Binding-site contacts:
Ligand atom C5 contacts residue ASN621 of chain 1.A at 3.6 Å.
Ligand atom N2 contacts residue ASN621 of chain 1.A at 3.3 Å (h-bond).
Ligand atom C8 contacts residue GLN649 of chain 1.A at 4.3 Å.
Ligand atom O7 contacts residue VAL620 of chain 1.A at 4.4 Å.
Ligand atom C2 contacts residue ASN621 of chain 1.A at 2.5 Å.
Ligand atom C3 contacts residue ASN621 of chain 1.A at 3.6 Å.
Ligand atom O7 contacts residue ASN621 of chain 1.A at 3.6 Å (h-bond).
Ligand atom C7 contacts residue ASN621 of chain 1.A at 3.5 Å.
Ligand atom O3 contacts residue ASN621 of chain 1.A at 3.7 Å.
Ligand atom O5 contacts residue ASN621 of chain 1.A at 2.4 Å (h-bond).
Ligand atom C8 contacts residue ASN621 of chain 1.A at 4.3 Å.
Ligand atom C4 contacts residue ASN621 of chain 1.A at 4.2 Å.
Ligand atom C1 contacts residue ASN621 of chain 1.A at 1.4 Å.

Sequence of chain 1.A:
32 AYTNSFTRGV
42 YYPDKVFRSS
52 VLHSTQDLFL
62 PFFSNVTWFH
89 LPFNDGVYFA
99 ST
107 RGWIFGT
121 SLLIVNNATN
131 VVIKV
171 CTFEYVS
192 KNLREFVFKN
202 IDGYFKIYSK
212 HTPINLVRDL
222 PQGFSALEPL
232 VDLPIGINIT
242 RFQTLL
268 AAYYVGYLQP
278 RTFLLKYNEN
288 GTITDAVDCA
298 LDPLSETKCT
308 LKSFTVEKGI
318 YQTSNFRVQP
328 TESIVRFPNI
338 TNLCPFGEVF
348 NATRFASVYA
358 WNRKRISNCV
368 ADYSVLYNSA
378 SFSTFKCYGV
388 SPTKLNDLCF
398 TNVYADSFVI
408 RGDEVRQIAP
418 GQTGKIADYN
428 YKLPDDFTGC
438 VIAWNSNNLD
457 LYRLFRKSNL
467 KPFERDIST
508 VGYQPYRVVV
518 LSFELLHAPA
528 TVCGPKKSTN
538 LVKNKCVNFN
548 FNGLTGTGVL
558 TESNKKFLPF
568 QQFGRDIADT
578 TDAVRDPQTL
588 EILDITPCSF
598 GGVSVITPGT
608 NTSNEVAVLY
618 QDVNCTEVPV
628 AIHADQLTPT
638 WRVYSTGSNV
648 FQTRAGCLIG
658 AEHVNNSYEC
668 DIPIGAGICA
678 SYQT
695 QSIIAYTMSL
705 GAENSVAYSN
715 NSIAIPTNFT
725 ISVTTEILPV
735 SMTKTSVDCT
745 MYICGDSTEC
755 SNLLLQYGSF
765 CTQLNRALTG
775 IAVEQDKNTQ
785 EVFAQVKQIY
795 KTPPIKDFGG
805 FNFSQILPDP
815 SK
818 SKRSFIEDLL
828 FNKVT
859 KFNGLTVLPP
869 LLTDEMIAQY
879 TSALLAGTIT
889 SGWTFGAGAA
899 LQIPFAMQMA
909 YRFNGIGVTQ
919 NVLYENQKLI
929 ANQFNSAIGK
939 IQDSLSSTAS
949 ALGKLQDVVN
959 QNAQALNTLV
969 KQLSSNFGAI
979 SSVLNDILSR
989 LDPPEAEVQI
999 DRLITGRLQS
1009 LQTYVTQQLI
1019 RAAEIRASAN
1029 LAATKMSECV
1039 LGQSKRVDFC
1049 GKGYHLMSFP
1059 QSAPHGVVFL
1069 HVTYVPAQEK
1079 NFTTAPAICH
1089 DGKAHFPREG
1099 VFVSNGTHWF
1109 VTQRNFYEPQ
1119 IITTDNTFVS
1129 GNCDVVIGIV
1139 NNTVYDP

A protein and the small-molecule ligand that binds it are described below.
Small molecule (SMILES): CC(=O)N[C@@H]1[C@@H](O)[C@H](O)[C@@H](CO)O[C@H]1O